A small-molecule ligand and the protein it binds are described below.
Small molecule (SMILES): O=C(N[C@@H](Cc1ccccc1)C(=O)N1CC(C(=O)O)C1)c1cc2cc(Cl)ccc2[nH]1

Sequence of chain 2.B:
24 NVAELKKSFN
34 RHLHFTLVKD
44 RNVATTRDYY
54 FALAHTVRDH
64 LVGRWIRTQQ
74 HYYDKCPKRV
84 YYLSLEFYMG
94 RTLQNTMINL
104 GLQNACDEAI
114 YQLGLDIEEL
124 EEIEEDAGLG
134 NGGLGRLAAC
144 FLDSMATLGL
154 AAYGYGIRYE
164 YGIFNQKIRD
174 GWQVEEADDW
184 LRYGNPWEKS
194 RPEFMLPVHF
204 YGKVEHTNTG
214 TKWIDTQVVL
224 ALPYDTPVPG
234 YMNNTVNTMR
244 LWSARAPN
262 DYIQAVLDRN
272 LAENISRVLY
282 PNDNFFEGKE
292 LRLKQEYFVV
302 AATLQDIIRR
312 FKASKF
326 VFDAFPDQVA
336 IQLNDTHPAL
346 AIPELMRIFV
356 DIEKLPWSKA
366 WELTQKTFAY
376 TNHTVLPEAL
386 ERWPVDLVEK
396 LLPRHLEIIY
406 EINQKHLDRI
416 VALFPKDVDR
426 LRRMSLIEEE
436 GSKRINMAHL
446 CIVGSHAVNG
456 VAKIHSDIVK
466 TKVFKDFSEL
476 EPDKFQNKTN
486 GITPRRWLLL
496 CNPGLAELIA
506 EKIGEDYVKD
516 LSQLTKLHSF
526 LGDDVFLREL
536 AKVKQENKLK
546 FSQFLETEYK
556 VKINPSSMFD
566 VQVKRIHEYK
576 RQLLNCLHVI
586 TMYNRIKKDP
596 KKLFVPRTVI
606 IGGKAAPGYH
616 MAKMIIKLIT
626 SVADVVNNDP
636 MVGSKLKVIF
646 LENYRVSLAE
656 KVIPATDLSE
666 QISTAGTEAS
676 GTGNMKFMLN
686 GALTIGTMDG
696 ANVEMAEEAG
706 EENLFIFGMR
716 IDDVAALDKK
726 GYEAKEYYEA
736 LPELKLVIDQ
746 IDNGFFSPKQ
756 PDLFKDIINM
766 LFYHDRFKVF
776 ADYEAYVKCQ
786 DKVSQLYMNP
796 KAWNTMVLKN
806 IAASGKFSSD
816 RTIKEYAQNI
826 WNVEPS

Binding-site contacts:
Ligand atom CL1 contacts residue ARG61 of chain 2.A at 3.4 Å.
Ligand atom CL1 contacts residue LEU64 of chain 2.A at 3.6 Å.
Ligand atom C4 contacts residue TRP68 of chain 2.A at 3.8 Å (hydrophobic).
Ligand atom C5 contacts residue ARG61 of chain 2.A at 3.4 Å.
Ligand atom O4 contacts residue SER193 of chain 2.A at 3.5 Å.
Ligand atom C5 contacts residue VAL41 of chain 2.B at 3.5 Å (hydrophobic).
Ligand atom C6 contacts residue VAL41 of chain 2.B at 3.6 Å (hydrophobic).
Ligand atom C20 contacts residue TYR186 of chain 2.B at 3.6 Å (hydrophobic).
Ligand atom C7 contacts residue VAL41 of chain 2.B at 3.8 Å (hydrophobic).
Ligand atom CL1 contacts residue TRP68 of chain 2.A at 3.8 Å.
Ligand atom O2 contacts residue LYS192 of chain 2.A at 2.9 Å (salt-bridge).
Ligand atom C7 contacts residue THR39 of chain 2.B at 3.5 Å.
Ligand atom C8 contacts residue GLU191 of chain 2.A at 3.8 Å.
Ligand atom C9 contacts residue LYS192 of chain 2.A at 3.5 Å.
Ligand atom C6 contacts residue ARG61 of chain 2.A at 3.4 Å.
Ligand atom C1 contacts residue ARG61 of chain 2.A at 3.7 Å.
Ligand atom C4 contacts residue ARG61 of chain 2.A at 3.3 Å.
Ligand atom C3 contacts residue ARG61 of chain 2.A at 3.7 Å.
Ligand atom C16 contacts residue HIS58 of chain 2.B at 3.6 Å.
Ligand atom N2 contacts residue ARG61 of chain 2.A at 3.5 Å (salt-bridge).
Ligand atom CL1 contacts residue VAL65 of chain 2.A at 3.6 Å.
Ligand atom O1 contacts residue GLU191 of chain 2.A at 3.2 Å (salt-bridge).
Ligand atom C13 contacts residue PHE54 of chain 2.B at 3.5 Å (hydrophobic).
Ligand atom C1 contacts residue GLU191 of chain 2.A at 3.7 Å.
Ligand atom C2 contacts residue PRO189 of chain 2.A at 3.7 Å (hydrophobic).
Ligand atom C22 contacts residue TYR186 of chain 2.B at 3.6 Å (hydrophobic).
Ligand atom C10 contacts residue THR39 of chain 2.B at 3.7 Å.
Ligand atom C14 contacts residue PRO189 of chain 2.B at 3.6 Å (hydrophobic).
Ligand atom C12 contacts residue HIS58 of chain 2.B at 3.8 Å.
Ligand atom C1 contacts residue LYS192 of chain 2.A at 3.8 Å.
Ligand atom C2 contacts residue ARG61 of chain 2.A at 3.8 Å.
Ligand atom N2 contacts residue GLU191 of chain 2.A at 2.8 Å (salt-bridge).
Ligand atom C8 contacts residue ARG61 of chain 2.A at 3.5 Å.
Ligand atom C8 contacts residue LYS192 of chain 2.A at 3.4 Å.
Ligand atom C7 contacts residue ARG61 of chain 2.A at 3.4 Å.
Ligand atom O1 contacts residue LYS192 of chain 2.A at 3.7 Å.
Ligand atom N2 contacts residue LYS192 of chain 2.A at 3.6 Å.
Ligand atom C3 contacts residue TRP68 of chain 2.A at 3.5 Å (hydrophobic).
Ligand atom C11 contacts residue HIS58 of chain 2.B at 3.6 Å.
Ligand atom N1 contacts residue THR39 of chain 2.B at 3.1 Å (h-bond).

Sequence of chain 2.A:
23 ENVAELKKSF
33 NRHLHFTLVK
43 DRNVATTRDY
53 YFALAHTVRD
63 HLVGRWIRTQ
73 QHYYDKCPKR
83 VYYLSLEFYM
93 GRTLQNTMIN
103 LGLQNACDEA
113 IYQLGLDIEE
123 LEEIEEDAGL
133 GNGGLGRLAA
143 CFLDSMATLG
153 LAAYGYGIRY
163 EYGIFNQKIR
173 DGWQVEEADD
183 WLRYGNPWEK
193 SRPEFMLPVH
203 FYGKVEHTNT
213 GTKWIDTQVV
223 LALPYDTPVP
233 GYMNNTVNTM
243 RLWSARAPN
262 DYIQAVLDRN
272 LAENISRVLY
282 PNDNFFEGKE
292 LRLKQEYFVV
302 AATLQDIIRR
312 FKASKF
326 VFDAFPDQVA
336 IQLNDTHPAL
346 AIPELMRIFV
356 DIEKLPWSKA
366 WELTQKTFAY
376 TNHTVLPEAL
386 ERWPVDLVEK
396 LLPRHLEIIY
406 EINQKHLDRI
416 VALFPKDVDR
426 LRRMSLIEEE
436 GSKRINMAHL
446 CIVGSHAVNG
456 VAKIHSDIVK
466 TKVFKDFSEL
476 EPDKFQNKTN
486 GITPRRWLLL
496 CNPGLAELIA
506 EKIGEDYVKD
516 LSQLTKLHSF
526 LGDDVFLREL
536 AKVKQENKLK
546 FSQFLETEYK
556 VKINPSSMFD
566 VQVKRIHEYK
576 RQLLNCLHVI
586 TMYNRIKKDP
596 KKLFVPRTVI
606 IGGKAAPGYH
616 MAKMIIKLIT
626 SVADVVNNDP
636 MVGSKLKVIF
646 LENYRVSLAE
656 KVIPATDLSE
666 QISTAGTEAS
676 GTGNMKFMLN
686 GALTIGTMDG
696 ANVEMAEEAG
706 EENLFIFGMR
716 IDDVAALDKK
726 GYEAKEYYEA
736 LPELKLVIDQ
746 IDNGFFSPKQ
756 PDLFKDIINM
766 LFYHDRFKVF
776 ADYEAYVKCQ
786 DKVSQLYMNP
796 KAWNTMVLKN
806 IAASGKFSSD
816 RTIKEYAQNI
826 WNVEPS